Binding-site contacts:
Ligand atom C4A contacts residue PRO174 of chain 1.A at 3.3 Å (hydrophobic).
Ligand atom C3 contacts residue LEU106 of chain 1.A at 3.4 Å (hydrophobic).
Ligand atom C5A contacts residue VAL176 of chain 1.A at 3.2 Å (hydrophobic).
Ligand atom C5 contacts residue LEU106 of chain 1.A at 3.5 Å (hydrophobic).
Ligand atom C1B contacts residue VAL188 of chain 1.A at 3.8 Å (hydrophobic).
Ligand atom CL1 contacts residue VAL188 of chain 1.A at 3.5 Å.
Ligand atom C1C contacts residue TYR128 of chain 1.A at 3.5 Å (hydrophobic).
Ligand atom C6B contacts residue TYR152 of chain 1.A at 3.8 Å (hydrophobic).
Ligand atom C5A contacts residue ALA150 of chain 1.A at 3.2 Å (hydrophobic).
Ligand atom CL2 contacts residue ILE104 of chain 1.A at 3.1 Å.
Ligand atom O1B contacts residue TYR152 of chain 1.A at 3.8 Å.
Ligand atom N3A contacts residue PRO174 of chain 1.A at 3.6 Å (h-bond).
Ligand atom C3C contacts residue ILE104 of chain 1.A at 3.6 Å (hydrophobic).
Ligand atom C3B contacts residue PHE186 of chain 1.A at 3.7 Å (hydrophobic).
Ligand atom CL2 contacts residue MET224 of chain 1.A at 2.9 Å.
Ligand atom C1B contacts residue TYR152 of chain 1.A at 3.8 Å (hydrophobic).
Ligand atom C4A contacts residue VAL176 of chain 1.A at 3.7 Å (hydrophobic).
Ligand atom C5B contacts residue TYR152 of chain 1.A at 3.8 Å (hydrophobic).
Ligand atom C31 contacts residue ASN219 of chain 1.A at 3.8 Å.
Ligand atom C5C contacts residue VAL188 of chain 1.A at 2.9 Å (hydrophobic).
Ligand atom C31 contacts residue LEU106 of chain 1.A at 3.8 Å (hydrophobic).
Ligand atom N2 contacts residue MET221 of chain 1.A at 3.5 Å (h-bond).
Ligand atom CL1 contacts residue LEU25 of chain 1.C at 3.5 Å.
Ligand atom O1D contacts residue SER107 of chain 1.A at 3.2 Å.
Ligand atom C4B contacts residue PHE186 of chain 1.A at 3.4 Å (hydrophobic).
Ligand atom C2A contacts residue PHE186 of chain 1.A at 3.3 Å (hydrophobic).
Ligand atom C6B contacts residue VAL188 of chain 1.A at 3.8 Å (hydrophobic).
Ligand atom O1A contacts residue PHE186 of chain 1.A at 2.9 Å.
Ligand atom C4C contacts residue TYR128 of chain 1.A at 3.5 Å (hydrophobic).
Ligand atom O1A contacts residue ALA150 of chain 1.A at 3.8 Å.
Ligand atom C2D contacts residue SER107 of chain 1.A at 3.8 Å.
Ligand atom O1 contacts residue MET221 of chain 1.A at 3.1 Å (h-bond).
Ligand atom C4A contacts residue SER175 of chain 1.A at 3.8 Å.
Ligand atom N3A contacts residue ALA24 of chain 1.C at 3.6 Å.
Ligand atom C4 contacts residue LEU106 of chain 1.A at 2.5 Å (hydrophobic).
Ligand atom N2 contacts residue ASN219 of chain 1.A at 3.4 Å (h-bond).
Ligand atom C3D contacts residue LEU116 of chain 1.A at 3.6 Å (hydrophobic).
Ligand atom C3B contacts residue MET224 of chain 1.A at 3.4 Å (hydrophobic).
Ligand atom C2B contacts residue MET224 of chain 1.A at 3.6 Å (hydrophobic).
Ligand atom C5A contacts residue PHE186 of chain 1.A at 3.5 Å (hydrophobic).

Sequence of chain 1.C:
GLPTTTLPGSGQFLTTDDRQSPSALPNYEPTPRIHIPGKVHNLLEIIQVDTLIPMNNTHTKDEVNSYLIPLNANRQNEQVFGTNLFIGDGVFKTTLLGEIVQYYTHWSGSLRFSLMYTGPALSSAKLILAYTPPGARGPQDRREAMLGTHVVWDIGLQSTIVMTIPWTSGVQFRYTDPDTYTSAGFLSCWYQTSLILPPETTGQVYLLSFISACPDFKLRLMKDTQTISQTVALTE

Sequence of chain 1.A:
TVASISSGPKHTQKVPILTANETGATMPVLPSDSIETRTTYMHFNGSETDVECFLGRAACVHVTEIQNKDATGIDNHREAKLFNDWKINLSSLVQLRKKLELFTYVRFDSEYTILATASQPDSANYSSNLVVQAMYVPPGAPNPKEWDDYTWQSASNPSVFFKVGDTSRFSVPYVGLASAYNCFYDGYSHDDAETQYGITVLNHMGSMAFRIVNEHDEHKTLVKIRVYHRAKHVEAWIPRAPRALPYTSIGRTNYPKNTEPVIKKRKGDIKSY

A protein and the small-molecule ligand that binds it are described below.
Small molecule (SMILES): OCCOCOCc1cc(CCCCCOc2c(Cl)cc(C3=NCCO3)cc2Cl)on1